Sequence of chain 1.A:
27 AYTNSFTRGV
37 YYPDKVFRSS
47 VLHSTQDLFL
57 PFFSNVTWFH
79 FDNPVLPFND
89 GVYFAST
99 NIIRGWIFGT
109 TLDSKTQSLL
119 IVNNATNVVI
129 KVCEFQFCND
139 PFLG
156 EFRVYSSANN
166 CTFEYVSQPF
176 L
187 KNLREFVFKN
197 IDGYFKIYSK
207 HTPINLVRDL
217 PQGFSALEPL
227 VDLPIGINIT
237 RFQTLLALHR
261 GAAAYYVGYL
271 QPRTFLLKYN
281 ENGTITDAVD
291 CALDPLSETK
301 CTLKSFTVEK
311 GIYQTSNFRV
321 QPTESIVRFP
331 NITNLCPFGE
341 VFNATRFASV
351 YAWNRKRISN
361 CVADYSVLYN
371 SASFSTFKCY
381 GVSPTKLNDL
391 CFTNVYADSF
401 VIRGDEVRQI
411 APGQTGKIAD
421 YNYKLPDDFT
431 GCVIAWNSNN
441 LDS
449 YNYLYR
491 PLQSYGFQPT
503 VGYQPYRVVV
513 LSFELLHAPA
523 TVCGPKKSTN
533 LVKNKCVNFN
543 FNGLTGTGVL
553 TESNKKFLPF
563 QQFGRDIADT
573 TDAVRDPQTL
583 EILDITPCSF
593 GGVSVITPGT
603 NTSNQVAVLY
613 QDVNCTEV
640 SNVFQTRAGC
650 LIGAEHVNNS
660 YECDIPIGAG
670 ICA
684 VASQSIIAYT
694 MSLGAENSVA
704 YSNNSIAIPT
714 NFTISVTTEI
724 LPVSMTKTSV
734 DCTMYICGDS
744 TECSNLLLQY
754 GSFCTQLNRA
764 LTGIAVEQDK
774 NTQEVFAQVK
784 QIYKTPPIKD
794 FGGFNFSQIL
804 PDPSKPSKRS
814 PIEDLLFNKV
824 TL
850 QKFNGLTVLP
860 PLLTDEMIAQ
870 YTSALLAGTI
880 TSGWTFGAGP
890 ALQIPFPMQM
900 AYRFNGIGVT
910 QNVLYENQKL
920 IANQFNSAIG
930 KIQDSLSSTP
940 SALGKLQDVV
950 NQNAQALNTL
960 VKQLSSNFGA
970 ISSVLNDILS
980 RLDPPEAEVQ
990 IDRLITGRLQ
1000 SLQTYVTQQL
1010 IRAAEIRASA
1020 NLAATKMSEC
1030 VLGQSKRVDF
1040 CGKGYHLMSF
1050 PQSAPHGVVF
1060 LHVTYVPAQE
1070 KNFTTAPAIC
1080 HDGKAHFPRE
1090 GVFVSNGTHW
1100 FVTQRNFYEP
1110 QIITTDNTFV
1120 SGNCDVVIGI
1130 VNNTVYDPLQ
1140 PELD

Binding-site contacts:
Ligand atom C2 contacts residue ASN61 of chain 1.A at 2.5 Å.
Ligand atom O7 contacts residue ASN61 of chain 1.A at 3.7 Å.
Ligand atom C1 contacts residue ASN61 of chain 1.A at 1.4 Å.
Ligand atom C7 contacts residue ASN61 of chain 1.A at 3.8 Å.
Ligand atom C4 contacts residue ASN61 of chain 1.A at 4.3 Å.
Ligand atom C5 contacts residue ASN61 of chain 1.A at 3.7 Å.
Ligand atom O7 contacts residue ALA27 of chain 1.A at 4.1 Å.
Ligand atom N2 contacts residue ASN61 of chain 1.A at 2.9 Å (h-bond).
Ligand atom O5 contacts residue ASN61 of chain 1.A at 2.4 Å (h-bond).
Ligand atom C6 contacts residue LEU55 of chain 1.F at 4.3 Å (hydrophobic).
Ligand atom C7 contacts residue TYR28 of chain 1.A at 4.1 Å (hydrophobic).
Ligand atom O7 contacts residue TYR28 of chain 1.A at 3.8 Å.
Ligand atom O6 contacts residue PHE59 of chain 1.A at 4.0 Å.
Ligand atom C3 contacts residue ASN61 of chain 1.A at 3.8 Å.
Ligand atom C8 contacts residue TYR28 of chain 1.A at 3.9 Å (hydrophobic).
Ligand atom O6 contacts residue LEU55 of chain 1.F at 3.5 Å.

This protein binds this small molecule.
Small molecule (SMILES): CC(=O)N[C@@H]1[C@@H](O)[C@H](O)[C@@H](CO)O[C@H]1O

Sequence of chain 1.F:
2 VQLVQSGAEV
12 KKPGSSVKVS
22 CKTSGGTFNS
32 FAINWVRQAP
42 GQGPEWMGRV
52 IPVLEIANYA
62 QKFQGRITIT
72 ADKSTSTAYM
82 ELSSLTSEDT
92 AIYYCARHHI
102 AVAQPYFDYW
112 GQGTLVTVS